A small-molecule ligand and the protein it binds are described below.
Small molecule (SMILES): Nc1nc(SCC(=O)NCCN2CCCCC2)nc2sc3c(c12)CCC3

Binding-site contacts:
Ligand atom N03 contacts residue PHE422 of chain 5.A at 3.9 Å.
Ligand atom C26 contacts residue PHE104 of chain 5.A at 4.0 Å (hydrophobic).
Ligand atom C24 contacts residue PHE104 of chain 5.A at 3.8 Å (hydrophobic).
Ligand atom C22 contacts residue TRP56 of chain 5.A at 3.4 Å (hydrophobic).
Ligand atom O17 contacts residue PHE422 of chain 5.A at 4.0 Å.
Ligand atom N08 contacts residue PHE422 of chain 5.A at 4.1 Å.
Ligand atom C12 contacts residue PHE44 of chain 5.A at 4.1 Å (hydrophobic).
Ligand atom C06 contacts residue ASP46 of chain 5.A at 3.8 Å.
Ligand atom C21 contacts residue TRP56 of chain 5.A at 3.5 Å (hydrophobic).
Ligand atom N01 contacts residue PHE422 of chain 5.A at 2.8 Å (h-bond).
Ligand atom C02 contacts residue TRP56 of chain 5.A at 3.5 Å (hydrophobic).
Ligand atom S20 contacts residue TRP56 of chain 5.A at 4.0 Å.
Ligand atom C25 contacts residue VAL60 of chain 5.A at 4.1 Å (hydrophobic).
Ligand atom C15 contacts residue PHE104 of chain 5.A at 3.7 Å (hydrophobic).
Ligand atom C26 contacts residue TRP56 of chain 5.A at 3.9 Å (hydrophobic).
Ligand atom N18 contacts residue TRP56 of chain 5.A at 3.6 Å.
Ligand atom C22 contacts residue PHE104 of chain 5.A at 3.8 Å (hydrophobic).
Ligand atom N01 contacts residue MET85 of chain 5.A at 3.7 Å.
Ligand atom C15 contacts residue PHE44 of chain 5.A at 3.6 Å (hydrophobic).
Ligand atom C02 contacts residue PHE422 of chain 5.A at 3.7 Å (hydrophobic).
Ligand atom C12 contacts residue ASP46 of chain 5.A at 3.2 Å.
Ligand atom C25 contacts residue TRP56 of chain 5.A at 3.8 Å (hydrophobic).
Ligand atom C25 contacts residue LEU83 of chain 5.A at 3.9 Å (hydrophobic).
Ligand atom N08 contacts residue GLU421 of chain 5.A at 3.2 Å (salt-bridge).
Ligand atom C13 contacts residue ASP46 of chain 5.A at 4.0 Å.
Ligand atom N03 contacts residue TRP56 of chain 5.A at 3.6 Å.
Ligand atom C19 contacts residue TRP56 of chain 5.A at 3.6 Å (hydrophobic).
Ligand atom N01 contacts residue SER103 of chain 5.A at 2.9 Å (h-bond).
Ligand atom C23 contacts residue PHE104 of chain 5.A at 3.5 Å (hydrophobic).
Ligand atom N01 contacts residue TRP56 of chain 5.A at 3.5 Å.
Ligand atom S20 contacts residue ALA53 of chain 5.A at 3.8 Å.
Ligand atom C02 contacts residue SER103 of chain 5.A at 3.9 Å.
Ligand atom C23 contacts residue TRP56 of chain 5.A at 3.6 Å (hydrophobic).
Ligand atom C24 contacts residue TRP56 of chain 5.A at 4.1 Å (hydrophobic).
Ligand atom S20 contacts residue PHE104 of chain 5.A at 3.8 Å.
Ligand atom O17 contacts residue GLU421 of chain 5.A at 3.3 Å (salt-bridge).
Ligand atom C09 contacts residue GLU421 of chain 5.A at 3.3 Å.
Ligand atom C04 contacts residue TRP56 of chain 5.A at 3.7 Å (hydrophobic).
Ligand atom C09 contacts residue ASP46 of chain 5.A at 3.4 Å.
Ligand atom C26 contacts residue LEU83 of chain 5.A at 3.9 Å (hydrophobic).

Sequence of chain 5.A:
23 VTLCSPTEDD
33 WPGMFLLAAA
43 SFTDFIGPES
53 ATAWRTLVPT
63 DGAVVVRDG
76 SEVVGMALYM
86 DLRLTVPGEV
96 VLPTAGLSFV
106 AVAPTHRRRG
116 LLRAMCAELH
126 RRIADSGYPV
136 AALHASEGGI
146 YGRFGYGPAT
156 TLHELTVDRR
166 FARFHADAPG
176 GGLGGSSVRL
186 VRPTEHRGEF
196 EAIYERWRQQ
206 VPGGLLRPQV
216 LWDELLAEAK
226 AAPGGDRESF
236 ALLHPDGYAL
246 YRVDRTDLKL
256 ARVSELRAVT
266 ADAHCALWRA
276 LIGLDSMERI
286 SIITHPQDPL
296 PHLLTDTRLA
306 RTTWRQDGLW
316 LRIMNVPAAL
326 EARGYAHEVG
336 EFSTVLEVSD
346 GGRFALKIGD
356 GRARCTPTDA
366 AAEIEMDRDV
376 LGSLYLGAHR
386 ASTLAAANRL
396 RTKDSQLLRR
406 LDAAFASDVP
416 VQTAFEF